Sequence of chain 2.D:
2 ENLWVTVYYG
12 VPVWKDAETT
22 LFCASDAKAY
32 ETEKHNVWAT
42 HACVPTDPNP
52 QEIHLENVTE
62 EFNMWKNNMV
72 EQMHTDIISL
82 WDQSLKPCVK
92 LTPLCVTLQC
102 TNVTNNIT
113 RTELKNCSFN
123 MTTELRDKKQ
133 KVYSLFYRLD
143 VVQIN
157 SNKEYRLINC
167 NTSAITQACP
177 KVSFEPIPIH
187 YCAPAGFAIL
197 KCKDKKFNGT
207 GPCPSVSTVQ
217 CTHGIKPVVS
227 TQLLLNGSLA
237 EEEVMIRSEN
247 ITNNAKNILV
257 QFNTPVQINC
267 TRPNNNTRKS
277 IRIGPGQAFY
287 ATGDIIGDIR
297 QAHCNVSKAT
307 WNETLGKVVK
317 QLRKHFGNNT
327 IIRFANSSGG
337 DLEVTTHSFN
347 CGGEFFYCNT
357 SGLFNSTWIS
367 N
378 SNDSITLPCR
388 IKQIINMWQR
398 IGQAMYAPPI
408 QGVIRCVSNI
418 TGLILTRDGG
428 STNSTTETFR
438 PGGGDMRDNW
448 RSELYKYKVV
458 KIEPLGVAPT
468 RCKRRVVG

Sequence of chain 1.D:
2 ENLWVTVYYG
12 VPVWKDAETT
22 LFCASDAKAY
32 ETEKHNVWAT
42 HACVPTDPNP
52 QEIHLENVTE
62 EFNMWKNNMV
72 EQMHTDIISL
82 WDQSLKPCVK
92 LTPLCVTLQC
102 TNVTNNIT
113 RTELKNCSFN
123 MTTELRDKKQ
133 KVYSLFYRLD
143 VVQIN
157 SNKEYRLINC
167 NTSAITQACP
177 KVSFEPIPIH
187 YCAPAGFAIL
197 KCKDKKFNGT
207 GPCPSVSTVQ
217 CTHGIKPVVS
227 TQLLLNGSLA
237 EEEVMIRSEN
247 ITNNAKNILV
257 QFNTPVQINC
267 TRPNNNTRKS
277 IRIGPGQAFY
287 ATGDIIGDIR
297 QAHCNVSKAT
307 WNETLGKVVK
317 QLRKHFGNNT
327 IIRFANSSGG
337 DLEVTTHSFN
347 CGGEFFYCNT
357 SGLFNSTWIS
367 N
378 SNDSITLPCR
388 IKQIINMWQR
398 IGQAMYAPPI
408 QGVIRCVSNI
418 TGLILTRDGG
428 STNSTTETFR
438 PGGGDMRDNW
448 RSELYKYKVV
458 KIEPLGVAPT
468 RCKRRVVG

Binding-site contacts:
Ligand atom C8 contacts residue ARG162 of chain 2.D at 4.5 Å.
Ligand atom C2 contacts residue ASN167 of chain 2.D at 2.4 Å.
Ligand atom N2 contacts residue ASN167 of chain 2.D at 2.6 Å (h-bond).
Ligand atom C7 contacts residue ASN167 of chain 2.D at 3.7 Å.
Ligand atom O6 contacts residue ARG278 of chain 1.D at 4.1 Å.
Ligand atom C7 contacts residue ILE164 of chain 2.D at 3.7 Å (hydrophobic).
Ligand atom C8 contacts residue ASN167 of chain 2.D at 4.0 Å.
Ligand atom C3 contacts residue ASN167 of chain 2.D at 3.7 Å.
Ligand atom C5 contacts residue ASN167 of chain 2.D at 3.7 Å.
Ligand atom C1 contacts residue ASN167 of chain 2.D at 1.4 Å.
Ligand atom C8 contacts residue VAL144 of chain 2.D at 3.5 Å (hydrophobic).
Ligand atom O5 contacts residue ASN167 of chain 2.D at 2.5 Å (h-bond).
Ligand atom N2 contacts residue THR168 of chain 2.D at 3.7 Å.
Ligand atom O7 contacts residue ILE164 of chain 2.D at 3.6 Å.
Ligand atom C8 contacts residue ILE164 of chain 2.D at 3.7 Å (hydrophobic).
Ligand atom C4 contacts residue ASN167 of chain 2.D at 4.3 Å.
Ligand atom C2 contacts residue THR168 of chain 2.D at 3.9 Å.
Ligand atom N2 contacts residue ILE164 of chain 2.D at 4.3 Å.

The protein below binds the small molecule below.
Small molecule (SMILES): CC(=O)N[C@H]1[C@H](O[C@H]2[C@H](O)[C@@H](NC(C)=O)CO[C@@H]2CO)O[C@H](CO)[C@@H](O[C@@H]2O[C@H](CO[C@H]3O[C@H](CO)[C@@H](O)[C@H](O)[C@@H]3O)[C@@H](O)[C@H](O)[C@@H]2O)[C@@H]1O